Sequence of chain 1.D:
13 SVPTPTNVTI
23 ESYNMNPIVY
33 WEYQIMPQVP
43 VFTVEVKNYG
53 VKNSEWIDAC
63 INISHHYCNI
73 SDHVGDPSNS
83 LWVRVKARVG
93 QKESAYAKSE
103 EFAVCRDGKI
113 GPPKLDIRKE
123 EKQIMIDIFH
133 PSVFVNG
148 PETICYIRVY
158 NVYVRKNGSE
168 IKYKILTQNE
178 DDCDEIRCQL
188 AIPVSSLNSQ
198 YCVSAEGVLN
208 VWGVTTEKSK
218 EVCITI

Binding-site contacts:
Ligand atom N2 contacts residue ASN19 of chain 1.D at 2.9 Å (h-bond).
Ligand atom C1 contacts residue ASN19 of chain 1.D at 1.4 Å.
Ligand atom C5 contacts residue ASN19 of chain 1.D at 3.7 Å.
Ligand atom C2 contacts residue ASN19 of chain 1.D at 2.5 Å.
Ligand atom C7 contacts residue GLU34 of chain 1.D at 4.1 Å.
Ligand atom C4 contacts residue ASN19 of chain 1.D at 4.2 Å.
Ligand atom C8 contacts residue GLU34 of chain 1.D at 3.9 Å.
Ligand atom C7 contacts residue ASN19 of chain 1.D at 3.5 Å.
Ligand atom O7 contacts residue ASN19 of chain 1.D at 3.8 Å.
Ligand atom O5 contacts residue ASN19 of chain 1.D at 2.4 Å (h-bond).
Ligand atom O7 contacts residue GLU34 of chain 1.D at 4.0 Å.
Ligand atom C3 contacts residue ASN19 of chain 1.D at 3.8 Å.

The protein below binds the small molecule below.
Small molecule (SMILES): CC(=O)N[C@@H]1[C@@H](O)[C@H](O)[C@@H](CO)O[C@H]1O